Binding-site contacts:
Ligand atom C2 contacts residue ARG362 of chain 1.J at 3.0 Å.
Ligand atom N2 contacts residue ASP622 of chain 1.J at 2.7 Å (salt-bridge).
Ligand atom N3 contacts residue ARG362 of chain 1.J at 2.9 Å (salt-bridge).
Ligand atom PC contacts residue VAL4 of chain 1.K at 4.4 Å.
Ligand atom C1' contacts residue ARG362 of chain 1.J at 3.0 Å.
Ligand atom C2' contacts residue ARG362 of chain 1.J at 4.3 Å.
Ligand atom O2B contacts residue ARG3 of chain 1.K at 4.1 Å.
Ligand atom O1C contacts residue ALA2 of chain 1.K at 2.6 Å (h-bond).
Ligand atom O3C contacts residue ALA2 of chain 1.K at 3.6 Å.
Ligand atom N7 contacts residue ILE619 of chain 1.J at 4.0 Å.
Ligand atom C6 contacts residue ARG362 of chain 1.J at 3.7 Å.
Ligand atom PD contacts residue ALA2 of chain 1.K at 3.3 Å.
Ligand atom O2C contacts residue ARG3 of chain 1.K at 3.2 Å.
Ligand atom N2 contacts residue HIS364 of chain 1.J at 3.8 Å.
Ligand atom O2C contacts residue ALA2 of chain 1.K at 2.6 Å (h-bond).
Ligand atom C5 contacts residue ILE619 of chain 1.J at 4.1 Å (hydrophobic).
Ligand atom C4' contacts residue ARG362 of chain 1.J at 3.4 Å.
Ligand atom PC contacts residue ALA2 of chain 1.K at 3.0 Å.
Ligand atom C4 contacts residue ARG362 of chain 1.J at 3.1 Å.
Ligand atom N1 contacts residue ASP622 of chain 1.J at 3.6 Å (salt-bridge).
Ligand atom O3B contacts residue ARG417 of chain 1.J at 4.4 Å.
Ligand atom O4' contacts residue ARG362 of chain 1.J at 2.2 Å (salt-bridge).
Ligand atom N2 contacts residue ARG362 of chain 1.J at 3.5 Å (salt-bridge).
Ligand atom C5' contacts residue ARG362 of chain 1.J at 4.0 Å.
Ligand atom N3 contacts residue HIS364 of chain 1.J at 4.3 Å.
Ligand atom C6 contacts residue GLN623 of chain 1.J at 4.3 Å.
Ligand atom O2D contacts residue ALA2 of chain 1.K at 3.9 Å.
Ligand atom C6 contacts residue ILE619 of chain 1.J at 4.1 Å (hydrophobic).
Ligand atom C8 contacts residue ARG362 of chain 1.J at 3.9 Å.
Ligand atom N1 contacts residue ARG362 of chain 1.J at 3.4 Å (salt-bridge).
Ligand atom O1C contacts residue ARG3 of chain 1.K at 4.1 Å.
Ligand atom O6 contacts residue ILE619 of chain 1.J at 4.0 Å.
Ligand atom O5' contacts residue ARG362 of chain 1.J at 3.8 Å.
Ligand atom C2 contacts residue ASP622 of chain 1.J at 3.6 Å.
Ligand atom N2 contacts residue LEU363 of chain 1.J at 3.7 Å.
Ligand atom O3D contacts residue ALA2 of chain 1.K at 2.2 Å (h-bond).
Ligand atom C5 contacts residue ARG362 of chain 1.J at 3.6 Å.
Ligand atom N9 contacts residue ARG362 of chain 1.J at 3.1 Å (salt-bridge).
Ligand atom O6 contacts residue GLN623 of chain 1.J at 3.2 Å (h-bond).
Ligand atom O1C contacts residue VAL4 of chain 1.K at 3.2 Å.

Sequence of chain 1.K:
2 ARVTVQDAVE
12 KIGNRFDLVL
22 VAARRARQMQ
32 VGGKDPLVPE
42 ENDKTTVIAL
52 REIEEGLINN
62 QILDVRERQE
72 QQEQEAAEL

The small molecule below binds the protein below.
Small molecule (SMILES): Nc1nc2c(ncn2[C@@H]2O[C@H](CO[P](=O)(O)OP(=O)(O)O)[C@@H](O[P](=O)(O)OP(=O)(O)O)[C@H]2O)c(=O)[nH]1

Sequence of chain 1.J:
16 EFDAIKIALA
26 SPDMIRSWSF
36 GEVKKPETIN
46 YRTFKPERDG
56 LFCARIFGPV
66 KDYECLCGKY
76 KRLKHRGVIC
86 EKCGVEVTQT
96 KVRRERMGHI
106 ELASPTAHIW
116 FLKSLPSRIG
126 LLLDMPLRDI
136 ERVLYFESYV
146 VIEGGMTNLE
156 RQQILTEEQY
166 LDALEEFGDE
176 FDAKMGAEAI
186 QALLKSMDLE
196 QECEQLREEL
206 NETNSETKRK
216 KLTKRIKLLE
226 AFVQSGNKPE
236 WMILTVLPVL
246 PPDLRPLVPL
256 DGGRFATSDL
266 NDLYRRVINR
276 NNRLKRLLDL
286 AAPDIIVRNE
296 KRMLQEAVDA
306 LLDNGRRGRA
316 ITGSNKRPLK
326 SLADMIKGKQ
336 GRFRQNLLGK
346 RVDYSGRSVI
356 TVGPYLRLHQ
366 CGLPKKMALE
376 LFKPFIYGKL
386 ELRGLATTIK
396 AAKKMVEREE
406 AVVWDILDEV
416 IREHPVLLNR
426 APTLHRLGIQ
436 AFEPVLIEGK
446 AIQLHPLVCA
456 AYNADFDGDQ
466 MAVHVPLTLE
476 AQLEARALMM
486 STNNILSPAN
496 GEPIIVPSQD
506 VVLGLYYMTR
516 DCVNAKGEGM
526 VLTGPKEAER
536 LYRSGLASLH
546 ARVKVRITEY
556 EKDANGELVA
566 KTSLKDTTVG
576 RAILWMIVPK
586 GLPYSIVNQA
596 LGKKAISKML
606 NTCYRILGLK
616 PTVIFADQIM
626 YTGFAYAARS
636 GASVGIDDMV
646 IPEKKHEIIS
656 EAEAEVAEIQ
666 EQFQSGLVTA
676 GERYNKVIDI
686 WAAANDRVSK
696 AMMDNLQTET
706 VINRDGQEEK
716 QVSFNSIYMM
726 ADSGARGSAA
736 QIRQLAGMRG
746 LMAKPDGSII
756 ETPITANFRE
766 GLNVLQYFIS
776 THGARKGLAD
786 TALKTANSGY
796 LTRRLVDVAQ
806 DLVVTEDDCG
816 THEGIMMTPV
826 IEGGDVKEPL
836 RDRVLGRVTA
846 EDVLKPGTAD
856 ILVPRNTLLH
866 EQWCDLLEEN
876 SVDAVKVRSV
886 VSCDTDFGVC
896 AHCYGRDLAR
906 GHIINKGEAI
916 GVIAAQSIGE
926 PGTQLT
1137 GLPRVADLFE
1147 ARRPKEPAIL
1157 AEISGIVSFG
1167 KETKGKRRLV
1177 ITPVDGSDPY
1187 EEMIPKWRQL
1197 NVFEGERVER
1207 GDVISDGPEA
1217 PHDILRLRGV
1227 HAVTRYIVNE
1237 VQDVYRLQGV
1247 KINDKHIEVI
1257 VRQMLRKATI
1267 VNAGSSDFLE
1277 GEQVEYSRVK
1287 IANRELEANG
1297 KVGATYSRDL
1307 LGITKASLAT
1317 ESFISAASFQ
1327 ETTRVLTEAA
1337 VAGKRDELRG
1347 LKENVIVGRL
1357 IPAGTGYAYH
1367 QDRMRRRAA